The small molecule below binds the protein below.
Small molecule (SMILES): O=C1COc2ccc(/C=C3\c4ccccc4COc4cc(F)ccc43)cc2N1

Sequence of chain 1.C:
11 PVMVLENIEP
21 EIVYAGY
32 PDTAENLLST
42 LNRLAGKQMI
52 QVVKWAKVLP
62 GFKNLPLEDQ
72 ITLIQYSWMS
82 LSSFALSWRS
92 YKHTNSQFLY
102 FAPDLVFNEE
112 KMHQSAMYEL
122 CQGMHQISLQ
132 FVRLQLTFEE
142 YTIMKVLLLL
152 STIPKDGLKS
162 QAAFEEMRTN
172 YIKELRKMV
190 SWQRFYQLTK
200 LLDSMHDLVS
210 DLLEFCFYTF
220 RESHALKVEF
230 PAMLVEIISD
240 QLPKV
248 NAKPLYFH

Binding-site contacts:
Ligand atom C9 contacts residue PHE102 of chain 1.C at 3.8 Å (hydrophobic).
Ligand atom C23 contacts residue MET80 of chain 1.C at 3.9 Å (hydrophobic).
Ligand atom F contacts residue LEU45 of chain 1.C at 3.6 Å.
Ligand atom F contacts residue GLN49 of chain 1.C at 3.6 Å.
Ligand atom C18 contacts residue MET118 of chain 1.C at 3.5 Å (hydrophobic).
Ligand atom C1 contacts residue THR218 of chain 1.C at 3.8 Å.
Ligand atom C4 contacts residue ASN43 of chain 1.C at 3.6 Å.
Ligand atom O3 contacts residue SER84 of chain 1.C at 3.7 Å.
Ligand atom C19 contacts residue PHE102 of chain 1.C at 3.7 Å (hydrophobic).
Ligand atom C11 contacts residue ALA46 of chain 1.C at 3.8 Å (hydrophobic).
Ligand atom O2 contacts residue CYS215 of chain 1.C at 3.0 Å.
Ligand atom C18 contacts residue PHE102 of chain 1.C at 3.7 Å (hydrophobic).
Ligand atom C15 contacts residue SER84 of chain 1.C at 3.4 Å.
Ligand atom C17 contacts residue PHE102 of chain 1.C at 3.8 Å (hydrophobic).
Ligand atom C19 contacts residue MET118 of chain 1.C at 3.3 Å (hydrophobic).
Ligand atom C20 contacts residue LEU211 of chain 1.C at 3.5 Å (hydrophobic).
Ligand atom C23 contacts residue MET118 of chain 1.C at 3.8 Å (hydrophobic).
Ligand atom C2 contacts residue CYS215 of chain 1.C at 3.7 Å (hydrophobic).
Ligand atom O1 contacts residue ASN43 of chain 1.C at 3.7 Å.
Ligand atom C15 contacts residue MET80 of chain 1.C at 3.8 Å (hydrophobic).
Ligand atom O1 contacts residue PHE229 of chain 1.C at 3.6 Å.
Ligand atom O1 contacts residue THR218 of chain 1.C at 2.9 Å (h-bond).
Ligand atom C11 contacts residue LEU45 of chain 1.C at 3.8 Å (hydrophobic).
Ligand atom C21 contacts residue LEU211 of chain 1.C at 3.6 Å (hydrophobic).
Ligand atom C3 contacts residue MET118 of chain 1.C at 3.8 Å (hydrophobic).
Ligand atom C22 contacts residue MET80 of chain 1.C at 3.5 Å (hydrophobic).
Ligand atom C2 contacts residue PHE214 of chain 1.C at 3.5 Å (hydrophobic).
Ligand atom C5 contacts residue ASN43 of chain 1.C at 3.5 Å.
Ligand atom C23 contacts residue LEU211 of chain 1.C at 3.5 Å (hydrophobic).
Ligand atom C10 contacts residue LEU42 of chain 1.C at 3.5 Å (hydrophobic).
Ligand atom O3 contacts residue SER83 of chain 1.C at 3.5 Å (h-bond).
Ligand atom N contacts residue ASN43 of chain 1.C at 3.0 Å (h-bond).
Ligand atom C14 contacts residue PHE102 of chain 1.C at 3.8 Å (hydrophobic).
Ligand atom C2 contacts residue THR218 of chain 1.C at 3.5 Å.
Ligand atom C3 contacts residue CYS215 of chain 1.C at 3.5 Å (hydrophobic).
Ligand atom F contacts residue ARG90 of chain 1.C at 3.4 Å.
Ligand atom O2 contacts residue PHE214 of chain 1.C at 3.4 Å.
Ligand atom O3 contacts residue LEU87 of chain 1.C at 3.7 Å.
Ligand atom C13 contacts residue SER83 of chain 1.C at 3.7 Å.
Ligand atom C11 contacts residue LEU42 of chain 1.C at 3.7 Å (hydrophobic).